Binding-site contacts:
Ligand atom C12 contacts residue ILE51 of chain 1.F at 4.0 Å (hydrophobic).
Ligand atom N4 contacts residue ALA8 of chain 1.F at 3.8 Å.
Ligand atom N2 contacts residue VAL32 of chain 1.F at 3.7 Å.
Ligand atom C6 contacts residue MET6 of chain 1.F at 3.7 Å (hydrophobic).
Ligand atom C3 contacts residue VAL32 of chain 1.F at 3.5 Å (hydrophobic).
Ligand atom C20 contacts residue VAL32 of chain 1.F at 3.6 Å (hydrophobic).
Ligand atom N4 contacts residue VAL7 of chain 1.F at 3.7 Å.
Ligand atom N4 contacts residue VAL32 of chain 1.F at 2.9 Å.
Ligand atom C15 contacts residue ILE51 of chain 1.F at 3.6 Å (hydrophobic).
Ligand atom C14 contacts residue LEU21 of chain 1.F at 3.8 Å (hydrophobic).
Ligand atom N7 contacts residue MET6 of chain 1.F at 3.1 Å (h-bond).
Ligand atom C6 contacts residue ALA8 of chain 1.F at 4.0 Å (hydrophobic).
Ligand atom C10 contacts residue LEU21 of chain 1.F at 3.8 Å (hydrophobic).
Ligand atom C21 contacts residue PHE96 of chain 1.F at 3.8 Å (hydrophobic).
Ligand atom C20 contacts residue PHE96 of chain 1.F at 3.5 Å (hydrophobic).
Ligand atom N5 contacts residue MET6 of chain 1.F at 3.5 Å.
Ligand atom C3 contacts residue GLU28 of chain 1.F at 3.8 Å.
Ligand atom C12 contacts residue LEU21 of chain 1.F at 3.8 Å (hydrophobic).
Ligand atom N7 contacts residue PHE96 of chain 1.F at 2.8 Å (h-bond).
Ligand atom N2 contacts residue GLU28 of chain 1.F at 3.4 Å (salt-bridge).
Ligand atom C14 contacts residue ALA50 of chain 1.F at 3.9 Å (hydrophobic).
Ligand atom C18 contacts residue ILE51 of chain 1.F at 3.8 Å (hydrophobic).
Ligand atom O19 contacts residue PHE96 of chain 1.F at 3.9 Å.
Ligand atom N4 contacts residue GLU28 of chain 1.F at 3.0 Å (salt-bridge).
Ligand atom N2 contacts residue ALA8 of chain 1.F at 3.2 Å.
Ligand atom C14 contacts residue ASN20 of chain 1.F at 3.2 Å.
Ligand atom O16 contacts residue ILE51 of chain 1.F at 3.7 Å.
Ligand atom C11 contacts residue LEU21 of chain 1.F at 3.3 Å (hydrophobic).
Ligand atom C3 contacts residue VAL7 of chain 1.F at 3.6 Å (hydrophobic).
Ligand atom N5 contacts residue VAL7 of chain 1.F at 3.5 Å.
Ligand atom O13 contacts residue ASN20 of chain 1.F at 3.9 Å.
Ligand atom C3 contacts residue ALA8 of chain 1.F at 3.5 Å (hydrophobic).
Ligand atom C1 contacts residue LEU21 of chain 1.F at 4.0 Å (hydrophobic).
Ligand atom C9 contacts residue LEU21 of chain 1.F at 3.7 Å (hydrophobic).
Ligand atom C17 contacts residue ILE51 of chain 1.F at 3.4 Å (hydrophobic).
Ligand atom N5 contacts residue ALA8 of chain 1.F at 3.6 Å.
Ligand atom N4 contacts residue MET6 of chain 1.F at 3.4 Å (h-bond).
Ligand atom C1 contacts residue ALA8 of chain 1.F at 3.4 Å (hydrophobic).
Ligand atom O19 contacts residue LEU55 of chain 1.F at 3.7 Å.
Ligand atom C3 contacts residue MET6 of chain 1.F at 4.0 Å (hydrophobic).

Sequence of chain 1.F:
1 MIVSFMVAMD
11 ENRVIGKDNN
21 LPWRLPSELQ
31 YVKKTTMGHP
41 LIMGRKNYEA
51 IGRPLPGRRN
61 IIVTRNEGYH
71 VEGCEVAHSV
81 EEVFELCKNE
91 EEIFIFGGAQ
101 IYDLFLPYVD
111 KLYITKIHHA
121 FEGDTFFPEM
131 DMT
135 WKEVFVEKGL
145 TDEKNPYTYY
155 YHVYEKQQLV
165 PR

The protein below binds the small molecule below.
Small molecule (SMILES): COc1cc(Cc2cnc(N)nc2N)cc(OC)c1OC